Sequence of chain 1.B:
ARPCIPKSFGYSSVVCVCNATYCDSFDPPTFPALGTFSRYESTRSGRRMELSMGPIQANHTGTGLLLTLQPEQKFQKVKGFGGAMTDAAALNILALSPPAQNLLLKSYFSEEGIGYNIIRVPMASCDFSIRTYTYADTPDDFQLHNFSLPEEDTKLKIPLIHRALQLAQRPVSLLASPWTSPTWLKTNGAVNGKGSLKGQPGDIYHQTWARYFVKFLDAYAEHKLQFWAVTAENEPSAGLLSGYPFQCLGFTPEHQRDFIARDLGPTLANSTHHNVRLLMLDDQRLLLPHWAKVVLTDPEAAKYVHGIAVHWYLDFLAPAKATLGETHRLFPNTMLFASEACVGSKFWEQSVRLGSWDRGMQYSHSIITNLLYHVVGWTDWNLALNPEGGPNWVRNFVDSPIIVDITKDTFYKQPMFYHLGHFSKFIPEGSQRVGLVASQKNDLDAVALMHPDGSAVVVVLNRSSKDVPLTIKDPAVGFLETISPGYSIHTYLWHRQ

The small molecule below binds the protein below.
Small molecule (SMILES): CC(=O)N[C@H]1[C@H](O[C@H]2[C@H](O)[C@@H](NC(C)=O)CO[C@@H]2CO)O[C@H](CO)[C@@H](O[C@@H]2O[C@H](CO)[C@@H](O)[C@H](O)[C@@H]2O)[C@@H]1O

Binding-site contacts:
Ligand atom C3 contacts residue ASN59 of chain 1.B at 3.7 Å.
Ligand atom C2 contacts residue ASN59 of chain 1.B at 2.3 Å.
Ligand atom O7 contacts residue ASN59 of chain 1.B at 3.8 Å.
Ligand atom N2 contacts residue ASN59 of chain 1.B at 2.8 Å (h-bond).
Ligand atom O5 contacts residue ASN59 of chain 1.B at 2.4 Å (h-bond).
Ligand atom C7 contacts residue ASN59 of chain 1.B at 3.5 Å.
Ligand atom C1 contacts residue ASN59 of chain 1.B at 1.4 Å.
Ligand atom C5 contacts residue ASN59 of chain 1.B at 3.7 Å.
Ligand atom C4 contacts residue ASN59 of chain 1.B at 4.2 Å.